This protein binds this small molecule.
Small molecule (SMILES): CC(=O)N[C@H]1[C@H](O[C@H]2[C@H](O)[C@@H](NC(C)=O)CO[C@@H]2CO)O[C@H](CO)[C@@H](O[C@@H]2O[C@H](CO[C@H]3O[C@H](CO)[C@@H](O)[C@H](O)[C@@H]3O)[C@@H](O)[C@H](O)[C@@H]2O)[C@@H]1O

Sequence of chain 1.C:
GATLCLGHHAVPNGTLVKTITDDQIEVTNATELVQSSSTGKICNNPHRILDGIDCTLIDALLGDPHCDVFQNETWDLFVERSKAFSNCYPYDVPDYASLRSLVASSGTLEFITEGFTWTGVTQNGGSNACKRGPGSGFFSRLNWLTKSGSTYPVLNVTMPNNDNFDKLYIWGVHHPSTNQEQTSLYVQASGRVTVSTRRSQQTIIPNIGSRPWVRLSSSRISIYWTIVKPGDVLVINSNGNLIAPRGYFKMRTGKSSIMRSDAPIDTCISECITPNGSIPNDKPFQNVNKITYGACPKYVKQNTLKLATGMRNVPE

Binding-site contacts:
Ligand atom C7 contacts residue ASN159 of chain 1.C at 3.7 Å.
Ligand atom O7 contacts residue ASN159 of chain 1.C at 3.8 Å.
Ligand atom C8 contacts residue THR161 of chain 1.C at 3.7 Å.
Ligand atom O2 contacts residue ARG201 of chain 1.C at 4.1 Å.
Ligand atom C3 contacts residue ASN159 of chain 1.C at 3.9 Å.
Ligand atom C4 contacts residue ASN159 of chain 1.C at 4.2 Å.
Ligand atom O5 contacts residue THR161 of chain 1.C at 4.1 Å.
Ligand atom C6 contacts residue THR161 of chain 1.C at 2.7 Å.
Ligand atom C5 contacts residue ASN159 of chain 1.C at 3.6 Å.
Ligand atom C1 contacts residue ASN159 of chain 1.C at 1.4 Å.
Ligand atom O5 contacts residue ASN159 of chain 1.C at 2.2 Å (h-bond).
Ligand atom O6 contacts residue THR161 of chain 1.C at 3.6 Å (h-bond).
Ligand atom N2 contacts residue ASN159 of chain 1.C at 3.1 Å (h-bond).
Ligand atom C2 contacts residue ASN159 of chain 1.C at 2.6 Å.
Ligand atom C5 contacts residue THR161 of chain 1.C at 3.8 Å.
Ligand atom C8 contacts residue VAL236 of chain 1.C at 3.9 Å (hydrophobic).